The protein below binds the small molecule below.
Small molecule (SMILES): [H]/N=C\NCCS[C@H]1C[C@H]([C@H](C(=O)O)[C@@H](C)O)N=C1C(=O)O

Binding-site contacts:
Ligand atom C7 contacts residue ZN1 of chain 1.J at 3.7 Å.
Ligand atom O71 contacts residue ZN1 of chain 1.I at 2.0 Å.
Ligand atom C1 contacts residue TRP65 of chain 1.A at 3.8 Å (hydrophobic).
Ligand atom O72 contacts residue ASN192 of chain 1.A at 2.4 Å (h-bond).
Ligand atom O62 contacts residue ASP96 of chain 1.A at 2.9 Å (salt-bridge).
Ligand atom C5 contacts residue HIS222 of chain 1.A at 3.8 Å.
Ligand atom O62 contacts residue TRP65 of chain 1.A at 3.5 Å.
Ligand atom C7 contacts residue ZN1 of chain 1.I at 2.7 Å.
Ligand atom C31 contacts residue HIS222 of chain 1.A at 3.2 Å.
Ligand atom O71 contacts residue HIS92 of chain 1.A at 3.6 Å (h-bond).
Ligand atom O31 contacts residue ZN1 of chain 1.J at 2.8 Å.
Ligand atom O72 contacts residue HIS161 of chain 1.A at 3.2 Å.
Ligand atom C7 contacts residue HIS161 of chain 1.A at 3.6 Å.
Ligand atom O32 contacts residue GLY191 of chain 1.A at 3.4 Å.
Ligand atom O71 contacts residue ZN1 of chain 1.J at 3.2 Å.
Ligand atom O72 contacts residue HIS94 of chain 1.A at 3.1 Å (h-bond).
Ligand atom C1 contacts residue HIS222 of chain 1.A at 3.8 Å.
Ligand atom N4 contacts residue ZN1 of chain 1.J at 2.0 Å.
Ligand atom O32 contacts residue LYS183 of chain 1.A at 3.2 Å (salt-bridge).
Ligand atom O71 contacts residue HIS161 of chain 1.A at 3.4 Å (h-bond).
Ligand atom C3 contacts residue HIS222 of chain 1.A at 3.1 Å.
Ligand atom O31 contacts residue CYS180 of chain 1.A at 3.4 Å.
Ligand atom C7 contacts residue HIS94 of chain 1.A at 3.2 Å.
Ligand atom N4 contacts residue ASP96 of chain 1.A at 3.3 Å (salt-bridge).
Ligand atom C31 contacts residue ZN1 of chain 1.J at 3.3 Å.
Ligand atom O62 contacts residue GLN95 of chain 1.A at 3.9 Å.
Ligand atom C3 contacts residue ZN1 of chain 1.J at 3.0 Å.
Ligand atom O71 contacts residue HIS94 of chain 1.A at 2.9 Å (h-bond).
Ligand atom O31 contacts residue HIS161 of chain 1.A at 3.7 Å.
Ligand atom C7 contacts residue ASN192 of chain 1.A at 3.5 Å.
Ligand atom C31 contacts residue LYS183 of chain 1.A at 3.4 Å.
Ligand atom O72 contacts residue ZN1 of chain 1.I at 2.9 Å.
Ligand atom N4 contacts residue HIS222 of chain 1.A at 2.9 Å (h-bond).
Ligand atom O32 contacts residue ASN192 of chain 1.A at 3.0 Å (h-bond).
Ligand atom O71 contacts residue ASP96 of chain 1.A at 3.2 Å (salt-bridge).
Ligand atom C5 contacts residue ASP96 of chain 1.A at 3.3 Å.
Ligand atom O31 contacts residue HIS222 of chain 1.A at 2.8 Å (h-bond).
Ligand atom O31 contacts residue LYS183 of chain 1.A at 2.8 Å (salt-bridge).
Ligand atom C5 contacts residue ZN1 of chain 1.J at 3.0 Å.
Ligand atom C1 contacts residue ZN1 of chain 1.J at 3.9 Å.

Sequence of chain 1.A:
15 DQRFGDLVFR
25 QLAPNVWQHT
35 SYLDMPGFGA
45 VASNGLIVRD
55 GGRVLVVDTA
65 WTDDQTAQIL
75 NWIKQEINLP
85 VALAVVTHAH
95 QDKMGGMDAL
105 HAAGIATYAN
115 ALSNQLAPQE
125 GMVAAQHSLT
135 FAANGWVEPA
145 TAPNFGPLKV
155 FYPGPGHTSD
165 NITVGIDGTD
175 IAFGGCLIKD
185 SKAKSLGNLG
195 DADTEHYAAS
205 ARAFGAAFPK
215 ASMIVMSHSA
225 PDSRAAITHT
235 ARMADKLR